Binding-site contacts:
Ligand atom C4 contacts residue VAL495 of chain 11.A at 3.1 Å (hydrophobic).
Ligand atom C6 contacts residue DG3 of chain 11.C at 3.5 Å.
Ligand atom O3' contacts residue SER403 of chain 11.A at 3.5 Å.
Ligand atom C2 contacts residue TYR404 of chain 11.A at 3.6 Å (hydrophobic).
Ligand atom O4' contacts residue ASP401 of chain 11.A at 3.2 Å (salt-bridge).
Ligand atom N4 contacts residue GLU493 of chain 11.A at 2.6 Å (salt-bridge).
Ligand atom C2' contacts residue THR494 of chain 11.A at 3.3 Å.
Ligand atom C8 contacts residue DG3 of chain 11.C at 3.6 Å.
Ligand atom N4 contacts residue VAL495 of chain 11.A at 3.1 Å.
Ligand atom C1' contacts residue DG3 of chain 11.C at 3.7 Å.
Ligand atom C6 contacts residue VAL495 of chain 11.A at 3.7 Å (hydrophobic).
Ligand atom C5 contacts residue DG3 of chain 11.C at 3.4 Å.
Ligand atom N4 contacts residue GLU489 of chain 11.A at 3.7 Å.
Ligand atom N3 contacts residue DG3 of chain 11.C at 3.4 Å.
Ligand atom O3' contacts residue HIS496 of chain 11.A at 3.7 Å.
Ligand atom N9 contacts residue DG3 of chain 11.C at 3.6 Å.
Ligand atom C5' contacts residue ASP401 of chain 11.A at 3.5 Å.
Ligand atom O6 contacts residue DG4 of chain 11.C at 3.5 Å (h-bond).
Ligand atom O6 contacts residue DG3 of chain 11.C at 3.5 Å.
Ligand atom C2 contacts residue DG3 of chain 11.C at 3.4 Å.
Ligand atom N1 contacts residue TYR404 of chain 11.A at 3.6 Å.
Ligand atom C4 contacts residue GLU493 of chain 11.A at 3.4 Å.
Ligand atom OP2 contacts residue HIS496 of chain 11.A at 2.9 Å (h-bond).
Ligand atom N3 contacts residue GLU493 of chain 11.A at 3.5 Å (salt-bridge).
Ligand atom O4' contacts residue DG3 of chain 11.C at 3.2 Å (h-bond).
Ligand atom O5' contacts residue SER403 of chain 11.A at 3.1 Å (h-bond).
Ligand atom C1' contacts residue SER403 of chain 11.A at 3.2 Å.
Ligand atom O4' contacts residue SER403 of chain 11.A at 3.3 Å (h-bond).
Ligand atom C5 contacts residue VAL495 of chain 11.A at 3.0 Å (hydrophobic).
Ligand atom C4' contacts residue ASP401 of chain 11.A at 3.5 Å.
Ligand atom N1 contacts residue DG3 of chain 11.C at 3.5 Å.
Ligand atom C6 contacts residue TYR404 of chain 11.A at 3.6 Å (hydrophobic).
Ligand atom O5' contacts residue ASP401 of chain 11.A at 3.7 Å.
Ligand atom N2 contacts residue DG3 of chain 11.C at 3.5 Å (h-bond).
Ligand atom N4 contacts residue PHE487 of chain 11.A at 2.9 Å (h-bond).
Ligand atom C4 contacts residue PHE487 of chain 11.A at 3.7 Å (hydrophobic).
Ligand atom O3' contacts residue ASP401 of chain 11.A at 3.5 Å.
Ligand atom C5' contacts residue PHE402 of chain 11.A at 3.4 Å (hydrophobic).
Ligand atom C4 contacts residue DG3 of chain 11.C at 3.5 Å.
Ligand atom C5' contacts residue SER403 of chain 11.A at 3.2 Å.

This small molecule binds to this protein.
Small molecule (SMILES): Nc1ccn([C@H]2C[C@H](O[P](=O)(O)OC[C@H]3O[C@@H](n4cnc5c(=O)nc(N)[nH]c54)C[C@@H]3O[P](=O)(O)OC[C@H]3O[C@@H](n4cnc5c(N)ncnc54)C[C@@H]3O)[C@@H](COP(=O)=O)O2)c(=O)n1

Sequence of chain 11.A:
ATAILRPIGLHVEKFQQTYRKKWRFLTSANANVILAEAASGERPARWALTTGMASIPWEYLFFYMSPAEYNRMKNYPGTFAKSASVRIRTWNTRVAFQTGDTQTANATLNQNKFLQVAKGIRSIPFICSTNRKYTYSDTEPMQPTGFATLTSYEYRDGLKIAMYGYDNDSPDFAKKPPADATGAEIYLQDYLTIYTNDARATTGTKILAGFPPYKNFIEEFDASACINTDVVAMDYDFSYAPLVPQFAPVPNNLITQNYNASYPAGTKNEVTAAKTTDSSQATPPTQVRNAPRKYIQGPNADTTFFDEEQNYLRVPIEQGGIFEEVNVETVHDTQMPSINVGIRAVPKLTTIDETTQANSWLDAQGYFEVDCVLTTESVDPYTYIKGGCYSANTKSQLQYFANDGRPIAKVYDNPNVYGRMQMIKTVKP